A small-molecule ligand and the protein it binds are described below.
Small molecule (SMILES): Oc1ccc(-c2ccccn2)cc1

Binding-site contacts:
Ligand atom C02 contacts residue HIS403 of chain 1.B at 3.3 Å.
Ligand atom C05 contacts residue LEU430 of chain 1.B at 3.7 Å (hydrophobic).
Ligand atom C11 contacts residue ILE402 of chain 1.B at 4.3 Å (hydrophobic).
Ligand atom C03 contacts residue LEU430 of chain 1.B at 4.3 Å (hydrophobic).
Ligand atom C04 contacts residue HIS403 of chain 1.B at 3.3 Å.
Ligand atom C10 contacts residue HIS403 of chain 1.B at 4.4 Å.
Ligand atom C05 contacts residue HIS403 of chain 1.B at 3.5 Å.
Ligand atom C09 contacts residue LEU430 of chain 1.B at 3.9 Å (hydrophobic).
Ligand atom N13 contacts residue LEU430 of chain 1.B at 4.0 Å.
Ligand atom C09 contacts residue HIS403 of chain 1.B at 3.7 Å.
Ligand atom C10 contacts residue ILE402 of chain 1.B at 3.9 Å (hydrophobic).
Ligand atom C08 contacts residue HIS403 of chain 1.B at 4.1 Å.
Ligand atom C11 contacts residue LEU399 of chain 1.B at 3.7 Å (hydrophobic).
Ligand atom C10 contacts residue LEU399 of chain 1.B at 3.4 Å (hydrophobic).
Ligand atom C04 contacts residue LEU399 of chain 1.B at 4.5 Å (hydrophobic).
Ligand atom C03 contacts residue PRO427 of chain 1.B at 3.4 Å (hydrophobic).
Ligand atom O01 contacts residue PRO427 of chain 1.B at 3.6 Å.
Ligand atom C07 contacts residue PRO427 of chain 1.B at 3.9 Å (hydrophobic).
Ligand atom C04 contacts residue LEU430 of chain 1.B at 3.5 Å (hydrophobic).
Ligand atom C04 contacts residue LEU426 of chain 1.B at 3.6 Å (hydrophobic).
Ligand atom C03 contacts residue HIS403 of chain 1.B at 3.3 Å.
Ligand atom C09 contacts residue LEU399 of chain 1.B at 3.2 Å (hydrophobic).
Ligand atom C11 contacts residue TYR48 of chain 1.B at 3.7 Å (hydrophobic).
Ligand atom C12 contacts residue LEU430 of chain 1.B at 4.4 Å (hydrophobic).
Ligand atom O01 contacts residue HIS403 of chain 1.B at 3.5 Å (h-bond).
Ligand atom C06 contacts residue HIS403 of chain 1.B at 3.4 Å.
Ligand atom C12 contacts residue TYR48 of chain 1.B at 4.1 Å (hydrophobic).
Ligand atom C07 contacts residue HIS403 of chain 1.B at 3.2 Å.
Ligand atom C04 contacts residue PRO427 of chain 1.B at 4.0 Å (hydrophobic).
Ligand atom C08 contacts residue LEU430 of chain 1.B at 3.6 Å (hydrophobic).
Ligand atom C03 contacts residue LEU426 of chain 1.B at 3.5 Å (hydrophobic).
Ligand atom C02 contacts residue PRO427 of chain 1.B at 3.5 Å (hydrophobic).

Sequence of chain 1.B:
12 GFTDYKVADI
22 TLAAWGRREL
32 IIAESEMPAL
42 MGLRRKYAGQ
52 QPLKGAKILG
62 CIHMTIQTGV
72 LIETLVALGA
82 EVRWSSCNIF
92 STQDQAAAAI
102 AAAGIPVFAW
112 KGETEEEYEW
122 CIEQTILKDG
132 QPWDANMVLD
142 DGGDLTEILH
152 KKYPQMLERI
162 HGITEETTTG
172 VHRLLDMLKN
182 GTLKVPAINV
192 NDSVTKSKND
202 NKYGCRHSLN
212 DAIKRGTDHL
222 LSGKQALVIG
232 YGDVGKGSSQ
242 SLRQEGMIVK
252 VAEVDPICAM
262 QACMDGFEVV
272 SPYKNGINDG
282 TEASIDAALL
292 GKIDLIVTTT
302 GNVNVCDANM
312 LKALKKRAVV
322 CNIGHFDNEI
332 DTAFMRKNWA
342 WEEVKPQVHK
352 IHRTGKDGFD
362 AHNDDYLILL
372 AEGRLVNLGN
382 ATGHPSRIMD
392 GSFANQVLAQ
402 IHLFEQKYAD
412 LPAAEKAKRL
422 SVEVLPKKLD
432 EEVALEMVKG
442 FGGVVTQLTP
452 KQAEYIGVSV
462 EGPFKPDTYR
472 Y